Sequence of chain 34.C:
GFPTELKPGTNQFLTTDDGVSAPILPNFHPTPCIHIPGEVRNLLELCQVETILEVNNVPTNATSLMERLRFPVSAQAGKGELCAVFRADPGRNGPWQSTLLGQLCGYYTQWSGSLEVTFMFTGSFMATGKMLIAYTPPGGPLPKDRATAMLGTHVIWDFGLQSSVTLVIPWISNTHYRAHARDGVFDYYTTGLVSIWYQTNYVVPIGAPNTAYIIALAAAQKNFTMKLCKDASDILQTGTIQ

The protein below binds the small molecule below.
Small molecule (SMILES): CCO/N=C/c1ccc(OCC[C@@H](C)CCN2CCN(c3ccnc(C(N)=O)c3)C2=O)cc1

Sequence of chain 34.A:
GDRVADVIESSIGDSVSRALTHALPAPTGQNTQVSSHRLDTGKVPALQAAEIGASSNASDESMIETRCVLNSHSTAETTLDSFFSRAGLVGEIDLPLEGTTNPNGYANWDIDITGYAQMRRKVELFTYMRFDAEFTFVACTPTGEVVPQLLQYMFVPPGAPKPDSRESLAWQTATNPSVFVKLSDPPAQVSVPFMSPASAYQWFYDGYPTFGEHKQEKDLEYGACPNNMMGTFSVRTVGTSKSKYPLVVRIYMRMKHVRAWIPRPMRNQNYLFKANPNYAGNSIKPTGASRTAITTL

Binding-site contacts:
Ligand atom CAI contacts residue PHE135 of chain 34.A at 3.7 Å (hydrophobic).
Ligand atom CAA contacts residue SER178 of chain 34.A at 3.5 Å.
Ligand atom CBB contacts residue ILE111 of chain 34.A at 3.6 Å (hydrophobic).
Ligand atom CAG contacts residue TRP203 of chain 34.A at 3.7 Å (hydrophobic).
Ligand atom CAT contacts residue TRP203 of chain 34.A at 3.6 Å (hydrophobic).
Ligand atom CAS contacts residue TYR201 of chain 34.A at 3.5 Å (hydrophobic).
Ligand atom CAA contacts residue PRO177 of chain 34.A at 3.5 Å (hydrophobic).
Ligand atom CAZ contacts residue TRP203 of chain 34.A at 3.5 Å (hydrophobic).
Ligand atom OAE contacts residue ILE113 of chain 34.A at 3.3 Å (h-bond).
Ligand atom NBG contacts residue TRP203 of chain 34.A at 3.3 Å.
Ligand atom CAH contacts residue GLN202 of chain 34.A at 3.2 Å.
Ligand atom CAG contacts residue GLN202 of chain 34.A at 3.3 Å.
Ligand atom CAT contacts residue ASN228 of chain 34.A at 3.5 Å.
Ligand atom NAC contacts residue THR114 of chain 34.A at 3.3 Å (h-bond).
Ligand atom CAL contacts residue PHE155 of chain 34.A at 3.6 Å (hydrophobic).
Ligand atom CAK contacts residue PHE135 of chain 34.A at 3.6 Å (hydrophobic).
Ligand atom OAX contacts residue ILE111 of chain 34.A at 3.5 Å.
Ligand atom CBC contacts residue ASN228 of chain 34.A at 3.8 Å.
Ligand atom CAL contacts residue ILE111 of chain 34.A at 3.7 Å (hydrophobic).
Ligand atom CBC contacts residue TRP203 of chain 34.A at 3.6 Å (hydrophobic).
Ligand atom OAD contacts residue LYS274 of chain 34.A at 3.0 Å (salt-bridge).
Ligand atom NAU contacts residue PHE155 of chain 34.A at 3.7 Å.
Ligand atom CAA contacts residue TYR153 of chain 34.A at 3.5 Å (hydrophobic).
Ligand atom CAS contacts residue TRP203 of chain 34.A at 3.8 Å (hydrophobic).
Ligand atom CAN contacts residue PRO177 of chain 34.A at 3.4 Å (hydrophobic).
Ligand atom CAY contacts residue ASP112 of chain 34.A at 3.8 Å.
Ligand atom CAH contacts residue TRP203 of chain 34.A at 3.5 Å (hydrophobic).
Ligand atom CAH contacts residue ASN228 of chain 34.A at 3.4 Å.
Ligand atom OAE contacts residue ASP112 of chain 34.A at 3.6 Å.
Ligand atom CAO contacts residue ILE111 of chain 34.A at 3.8 Å (hydrophobic).
Ligand atom CAJ contacts residue PHE155 of chain 34.A at 3.7 Å (hydrophobic).
Ligand atom NAC contacts residue ASP112 of chain 34.A at 2.5 Å (salt-bridge).
Ligand atom CAG contacts residue ASN228 of chain 34.A at 3.6 Å.
Ligand atom CAO contacts residue PHE135 of chain 34.A at 3.8 Å (hydrophobic).
Ligand atom CAY contacts residue THR114 of chain 34.A at 3.8 Å.
Ligand atom OAX contacts residue MET195 of chain 34.A at 3.6 Å.
Ligand atom CAN contacts residue PHE155 of chain 34.A at 3.8 Å (hydrophobic).
Ligand atom CAA contacts residue VAL179 of chain 34.A at 3.2 Å (hydrophobic).
Ligand atom OAD contacts residue ALA275 of chain 34.A at 3.2 Å.
Ligand atom CAP contacts residue ILE111 of chain 34.A at 3.8 Å (hydrophobic).

Sequence of chain 35.C:
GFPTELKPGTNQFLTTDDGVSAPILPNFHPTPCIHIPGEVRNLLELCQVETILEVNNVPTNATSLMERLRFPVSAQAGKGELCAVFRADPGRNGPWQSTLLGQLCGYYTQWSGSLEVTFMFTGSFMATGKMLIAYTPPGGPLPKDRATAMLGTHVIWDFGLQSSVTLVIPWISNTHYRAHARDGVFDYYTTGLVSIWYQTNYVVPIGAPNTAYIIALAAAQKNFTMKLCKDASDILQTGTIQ